Sequence of chain 1.C:
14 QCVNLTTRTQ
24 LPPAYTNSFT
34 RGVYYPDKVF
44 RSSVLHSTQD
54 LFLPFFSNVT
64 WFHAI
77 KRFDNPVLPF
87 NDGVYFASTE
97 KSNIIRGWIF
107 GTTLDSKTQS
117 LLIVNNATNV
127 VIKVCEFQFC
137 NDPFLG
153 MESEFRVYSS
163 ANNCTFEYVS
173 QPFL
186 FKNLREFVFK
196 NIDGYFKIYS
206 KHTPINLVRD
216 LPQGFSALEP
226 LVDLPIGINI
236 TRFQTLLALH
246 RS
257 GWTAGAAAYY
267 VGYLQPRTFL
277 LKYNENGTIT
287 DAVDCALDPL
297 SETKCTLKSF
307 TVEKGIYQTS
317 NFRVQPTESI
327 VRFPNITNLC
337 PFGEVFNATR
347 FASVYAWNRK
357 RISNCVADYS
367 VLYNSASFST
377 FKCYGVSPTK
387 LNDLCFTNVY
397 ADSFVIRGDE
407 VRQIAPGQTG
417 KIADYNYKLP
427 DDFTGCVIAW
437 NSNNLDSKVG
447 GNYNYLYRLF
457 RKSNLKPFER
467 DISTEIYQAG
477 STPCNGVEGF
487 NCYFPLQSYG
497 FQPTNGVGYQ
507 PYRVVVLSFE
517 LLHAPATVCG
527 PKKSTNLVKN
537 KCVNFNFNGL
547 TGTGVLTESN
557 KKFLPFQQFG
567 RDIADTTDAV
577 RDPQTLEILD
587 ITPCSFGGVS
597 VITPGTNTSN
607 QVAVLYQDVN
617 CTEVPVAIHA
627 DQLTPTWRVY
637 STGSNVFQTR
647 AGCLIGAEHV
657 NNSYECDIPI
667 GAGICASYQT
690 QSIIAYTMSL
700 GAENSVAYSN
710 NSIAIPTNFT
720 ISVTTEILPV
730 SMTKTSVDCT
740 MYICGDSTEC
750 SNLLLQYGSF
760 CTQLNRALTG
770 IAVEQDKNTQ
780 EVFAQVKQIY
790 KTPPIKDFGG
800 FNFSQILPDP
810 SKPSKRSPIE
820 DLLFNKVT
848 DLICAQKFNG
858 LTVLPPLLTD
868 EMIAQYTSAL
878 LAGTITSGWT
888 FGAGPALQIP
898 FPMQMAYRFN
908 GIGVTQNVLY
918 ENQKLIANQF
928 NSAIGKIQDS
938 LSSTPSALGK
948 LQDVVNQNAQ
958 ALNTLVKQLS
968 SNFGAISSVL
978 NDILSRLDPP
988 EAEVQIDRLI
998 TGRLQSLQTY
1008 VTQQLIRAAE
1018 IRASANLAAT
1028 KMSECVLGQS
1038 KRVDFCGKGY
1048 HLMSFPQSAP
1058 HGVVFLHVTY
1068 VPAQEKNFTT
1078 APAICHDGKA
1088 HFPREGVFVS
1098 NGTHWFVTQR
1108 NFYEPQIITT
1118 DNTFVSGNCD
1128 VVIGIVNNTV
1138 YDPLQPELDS

Binding-site contacts:
Ligand atom C8 contacts residue ASN717 of chain 1.C at 3.9 Å.
Ligand atom O7 contacts residue ASN717 of chain 1.C at 3.8 Å.
Ligand atom C1 contacts residue ASN717 of chain 1.C at 1.4 Å.
Ligand atom O5 contacts residue ASN717 of chain 1.C at 2.3 Å (h-bond).
Ligand atom O7 contacts residue GLN1071 of chain 1.C at 3.1 Å (h-bond).
Ligand atom C6 contacts residue LEU922 of chain 1.C at 4.4 Å (hydrophobic).
Ligand atom C5 contacts residue ASN717 of chain 1.C at 3.6 Å.
Ligand atom C4 contacts residue ASN717 of chain 1.C at 4.2 Å.
Ligand atom C5 contacts residue LEU922 of chain 1.C at 4.3 Å (hydrophobic).
Ligand atom C8 contacts residue THR716 of chain 1.C at 4.3 Å.
Ligand atom C7 contacts residue GLN1071 of chain 1.C at 4.1 Å.
Ligand atom C2 contacts residue ASN717 of chain 1.C at 2.5 Å.
Ligand atom C3 contacts residue ASN717 of chain 1.C at 3.8 Å.
Ligand atom N2 contacts residue ASN717 of chain 1.C at 3.0 Å (h-bond).
Ligand atom O6 contacts residue ASN717 of chain 1.C at 4.3 Å.
Ligand atom C7 contacts residue ASN717 of chain 1.C at 3.5 Å.

The small molecule below binds the protein below.
Small molecule (SMILES): CC(=O)N[C@H]1[C@H](O[C@H]2[C@H](O)[C@@H](NC(C)=O)CO[C@@H]2CO)O[C@H](CO)[C@@H](O)[C@@H]1O